A protein and the small-molecule ligand that binds it are described below.
Small molecule (SMILES): CC(C)C[C@H](NC(=O)[C@@H](NC(=O)[C@@H]1CCCN1)C(C)C)C(=O)N[C@@H](Cc1ccccc1)C(=O)N1CCC[C@H]1C(=O)NCC(=O)N[C@@H](CCC(N)=O)C(=O)N1CCC[C@H]1C(=O)N[C@@H](Cc1ccccc1)C(=O)NCC(=O)N[C@@H](CCC(N)=O)C(=O)N1CCC[C@H]1C(=O)N1CCC[C@H]1C(=O)N[C@@H](C)C=O

Binding-site contacts:
Ligand atom O contacts residue ASN74 of chain 1.A at 2.8 Å (h-bond).
Ligand atom O contacts residue LYS70 of chain 1.A at 2.9 Å (salt-bridge).
Ligand atom CD2 contacts residue THR107 of chain 1.A at 3.6 Å.
Ligand atom NE2 contacts residue SER178 of chain 1.F at 3.2 Å (h-bond).
Ligand atom CD contacts residue THR107 of chain 1.A at 3.6 Å.
Ligand atom CA contacts residue ASN53 of chain 1.A at 3.4 Å.
Ligand atom CA contacts residue ASN57 of chain 1.A at 3.5 Å.
Ligand atom CD2 contacts residue TYR130 of chain 1.A at 3.7 Å (hydrophobic).
Ligand atom CB contacts residue ASN53 of chain 1.A at 3.3 Å.
Ligand atom CB contacts residue THR186 of chain 1.F at 3.2 Å.
Ligand atom CE1 contacts residue LYS70 of chain 1.A at 3.7 Å.
Ligand atom CG contacts residue GLN179 of chain 1.F at 3.6 Å.
Ligand atom CE1 contacts residue LEU56 of chain 1.A at 3.7 Å (hydrophobic).
Ligand atom CA contacts residue GLN67 of chain 1.A at 3.6 Å.
Ligand atom CE1 contacts residue ILE66 of chain 1.A at 3.5 Å (hydrophobic).
Ligand atom CB contacts residue ASN74 of chain 1.A at 3.7 Å.
Ligand atom C contacts residue ASN57 of chain 1.A at 3.6 Å.
Ligand atom CD contacts residue GLN179 of chain 1.F at 3.7 Å.
Ligand atom O contacts residue THR107 of chain 1.A at 3.6 Å.
Ligand atom CD1 contacts residue GLN179 of chain 1.F at 3.3 Å.
Ligand atom CE2 contacts residue LYS70 of chain 1.A at 3.5 Å.
Ligand atom CZ contacts residue LYS70 of chain 1.A at 3.5 Å.
Ligand atom O contacts residue ASN57 of chain 1.A at 2.6 Å (h-bond).
Ligand atom CG1 contacts residue ALA105 of chain 1.A at 3.6 Å (hydrophobic).
Ligand atom N contacts residue ASN57 of chain 1.A at 2.7 Å (h-bond).
Ligand atom CD1 contacts residue LEU56 of chain 1.A at 3.6 Å (hydrophobic).
Ligand atom NE2 contacts residue GLN179 of chain 1.F at 3.3 Å.
Ligand atom O contacts residue LYS182 of chain 1.F at 3.6 Å.
Ligand atom CB contacts residue ASN57 of chain 1.A at 3.4 Å.
Ligand atom CG1 contacts residue THR107 of chain 1.A at 3.3 Å.
Ligand atom N contacts residue ASN74 of chain 1.A at 3.0 Å (h-bond).
Ligand atom CD1 contacts residue ASN57 of chain 1.A at 3.2 Å.
Ligand atom CB contacts residue ASN57 of chain 1.A at 3.5 Å.
Ligand atom N contacts residue ASN53 of chain 1.A at 3.5 Å (h-bond).
Ligand atom CE2 contacts residue LEU56 of chain 1.A at 3.7 Å (hydrophobic).
Ligand atom CA contacts residue ASN57 of chain 1.A at 3.6 Å.
Ligand atom CG contacts residue GLN179 of chain 1.F at 3.4 Å.
Ligand atom C contacts residue ASN57 of chain 1.A at 3.5 Å.
Ligand atom N contacts residue ASN74 of chain 1.A at 3.5 Å (h-bond).
Ligand atom CB contacts residue GLN179 of chain 1.F at 3.3 Å.

Sequence of chain 1.F:
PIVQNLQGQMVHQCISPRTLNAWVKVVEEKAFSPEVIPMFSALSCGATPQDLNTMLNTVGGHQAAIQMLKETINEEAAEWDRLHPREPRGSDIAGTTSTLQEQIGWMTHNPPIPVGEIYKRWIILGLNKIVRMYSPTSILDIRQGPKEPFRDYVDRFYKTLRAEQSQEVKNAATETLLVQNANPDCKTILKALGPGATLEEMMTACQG

Sequence of chain 1.A:
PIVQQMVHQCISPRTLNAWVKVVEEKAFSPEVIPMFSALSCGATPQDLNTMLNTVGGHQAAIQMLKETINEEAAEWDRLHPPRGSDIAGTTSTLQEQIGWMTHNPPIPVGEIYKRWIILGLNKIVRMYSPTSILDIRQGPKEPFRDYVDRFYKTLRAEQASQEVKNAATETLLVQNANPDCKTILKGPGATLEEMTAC